This small molecule binds to this protein.
Small molecule (SMILES): CC(C)CN(C[C@@H](O)[C@H](Cc1ccccc1)NC(=O)O[C@H]1CO[C@H]2OCC[C@H]21)S(=O)(=O)c1ccc(CO)cc1

Sequence of chain 1.B:
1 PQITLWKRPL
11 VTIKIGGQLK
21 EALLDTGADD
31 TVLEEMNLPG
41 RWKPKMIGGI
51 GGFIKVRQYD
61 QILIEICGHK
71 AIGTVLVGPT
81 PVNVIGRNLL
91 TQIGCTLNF

Binding-site contacts:
Ligand atom N16 contacts residue GLY27 of chain 1.B at 3.1 Å (h-bond).
Ligand atom C31 contacts residue ILE50 of chain 1.B at 3.6 Å (hydrophobic).
Ligand atom C13 contacts residue ASP25 of chain 1.B at 3.5 Å.
Ligand atom O09 contacts residue GLY49 of chain 1.A at 3.3 Å.
Ligand atom C11 contacts residue GLY27 of chain 1.A at 3.4 Å.
Ligand atom C26 contacts residue GLY27 of chain 1.B at 3.8 Å.
Ligand atom O08 contacts residue ILE50 of chain 1.B at 3.6 Å.
Ligand atom O22 contacts residue ALA28 of chain 1.B at 3.6 Å.
Ligand atom O14 contacts residue GLY27 of chain 1.B at 3.3 Å.
Ligand atom C31 contacts residue PRO81 of chain 1.A at 3.7 Å (hydrophobic).
Ligand atom C12 contacts residue ASP25 of chain 1.A at 3.1 Å.
Ligand atom C31 contacts residue GLY49 of chain 1.B at 3.6 Å.
Ligand atom C02 contacts residue ASP30 of chain 1.A at 3.4 Å.
Ligand atom C28 contacts residue ASP25 of chain 1.A at 3.3 Å.
Ligand atom C25 contacts residue GLY48 of chain 1.B at 3.2 Å.
Ligand atom O27 contacts residue ASP29 of chain 1.B at 2.8 Å (salt-bridge).
Ligand atom C35 contacts residue GLY27 of chain 1.A at 3.7 Å.
Ligand atom O22 contacts residue ASP30 of chain 1.B at 3.0 Å (salt-bridge).
Ligand atom O19 contacts residue ALA28 of chain 1.B at 3.5 Å.
Ligand atom C21 contacts residue ASP30 of chain 1.B at 3.7 Å.
Ligand atom O14 contacts residue ASP25 of chain 1.A at 2.5 Å (salt-bridge).
Ligand atom O14 contacts residue ASP25 of chain 1.B at 2.6 Å (salt-bridge).
Ligand atom C02 contacts residue ALA28 of chain 1.A at 3.5 Å (hydrophobic).
Ligand atom C05 contacts residue GLY48 of chain 1.A at 3.2 Å.
Ligand atom C32 contacts residue VAL82 of chain 1.A at 3.8 Å (hydrophobic).
Ligand atom C06 contacts residue GLY48 of chain 1.A at 3.8 Å.
Ligand atom C36 contacts residue GLY27 of chain 1.A at 3.7 Å.
Ligand atom C24 contacts residue ASP29 of chain 1.B at 3.5 Å.
Ligand atom O39 contacts residue ASP30 of chain 1.A at 3.1 Å (salt-bridge).
Ligand atom O39 contacts residue ASP29 of chain 1.A at 3.4 Å.
Ligand atom C35 contacts residue ASP25 of chain 1.B at 3.7 Å.
Ligand atom C03 contacts residue ALA28 of chain 1.A at 3.5 Å (hydrophobic).
Ligand atom O09 contacts residue ILE50 of chain 1.B at 3.2 Å.
Ligand atom O22 contacts residue ASP29 of chain 1.B at 3.2 Å (salt-bridge).
Ligand atom C34 contacts residue GLY27 of chain 1.B at 3.2 Å.
Ligand atom C23 contacts residue GLY48 of chain 1.B at 3.1 Å.
Ligand atom C02 contacts residue VAL32 of chain 1.A at 3.4 Å (hydrophobic).
Ligand atom C33 contacts residue VAL82 of chain 1.A at 3.7 Å (hydrophobic).
Ligand atom C28 contacts residue GLY27 of chain 1.B at 3.6 Å.
Ligand atom C13 contacts residue ASP25 of chain 1.A at 3.2 Å.

Sequence of chain 1.A:
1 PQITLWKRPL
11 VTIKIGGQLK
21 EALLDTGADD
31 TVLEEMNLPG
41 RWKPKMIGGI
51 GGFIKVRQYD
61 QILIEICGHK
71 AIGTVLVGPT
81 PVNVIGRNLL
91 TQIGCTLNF